Sequence of chain 1.I:
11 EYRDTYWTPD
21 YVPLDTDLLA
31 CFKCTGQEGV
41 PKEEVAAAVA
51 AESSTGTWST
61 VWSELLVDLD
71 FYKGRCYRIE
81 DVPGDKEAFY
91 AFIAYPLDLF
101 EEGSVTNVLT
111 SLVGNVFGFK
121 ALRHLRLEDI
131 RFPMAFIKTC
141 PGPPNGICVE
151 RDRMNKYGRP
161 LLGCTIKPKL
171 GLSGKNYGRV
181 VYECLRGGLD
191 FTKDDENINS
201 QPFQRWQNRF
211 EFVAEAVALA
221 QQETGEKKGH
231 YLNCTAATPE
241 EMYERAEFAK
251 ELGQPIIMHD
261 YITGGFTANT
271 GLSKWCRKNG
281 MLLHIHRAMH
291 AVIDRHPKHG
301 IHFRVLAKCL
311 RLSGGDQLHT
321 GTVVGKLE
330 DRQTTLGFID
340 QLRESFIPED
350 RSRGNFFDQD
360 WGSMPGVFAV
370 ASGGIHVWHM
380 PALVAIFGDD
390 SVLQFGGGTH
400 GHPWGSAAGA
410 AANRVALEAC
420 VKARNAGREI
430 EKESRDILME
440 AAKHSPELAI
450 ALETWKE

A small-molecule ligand and the protein it binds are described below.
Small molecule (SMILES): O=C(O)[C@@](O)(COP(=O)(O)O)[C@H](O)[C@H](O)COP(=O)(O)O

Sequence of chain 1.G:
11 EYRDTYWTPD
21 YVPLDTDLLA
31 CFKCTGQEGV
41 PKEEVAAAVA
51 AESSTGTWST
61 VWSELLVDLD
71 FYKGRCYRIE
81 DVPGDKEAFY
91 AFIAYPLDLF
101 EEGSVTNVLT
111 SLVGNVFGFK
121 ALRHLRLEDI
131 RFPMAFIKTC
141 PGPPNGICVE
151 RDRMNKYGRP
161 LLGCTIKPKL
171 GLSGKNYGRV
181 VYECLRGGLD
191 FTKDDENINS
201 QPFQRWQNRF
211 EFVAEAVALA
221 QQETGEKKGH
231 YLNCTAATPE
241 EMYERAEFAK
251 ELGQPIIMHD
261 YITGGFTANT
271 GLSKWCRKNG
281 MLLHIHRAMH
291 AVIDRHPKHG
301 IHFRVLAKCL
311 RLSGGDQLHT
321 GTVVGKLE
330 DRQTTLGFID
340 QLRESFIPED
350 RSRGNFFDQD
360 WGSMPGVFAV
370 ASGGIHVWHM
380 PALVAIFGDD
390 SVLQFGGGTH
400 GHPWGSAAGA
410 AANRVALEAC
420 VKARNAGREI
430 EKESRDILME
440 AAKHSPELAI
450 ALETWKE

Binding-site contacts:
Ligand atom C3 contacts residue GLY396 of chain 1.I at 4.2 Å.
Ligand atom O5P contacts residue PHE394 of chain 1.I at 2.4 Å.
Ligand atom O6P contacts residue LYS167 of chain 1.I at 3.3 Å.
Ligand atom O5 contacts residue GLY373 of chain 1.I at 3.2 Å (h-bond).
Ligand atom O5 contacts residue GLY395 of chain 1.I at 3.5 Å (h-bond).
Ligand atom O3 contacts residue GLY395 of chain 1.I at 4.0 Å.
Ligand atom O2P contacts residue TRP454 of chain 1.I at 2.4 Å (h-bond).
Ligand atom O2 contacts residue SER59 of chain 1.G at 2.8 Å (h-bond).
Ligand atom O5P contacts residue GLY395 of chain 1.I at 1.1 Å (h-bond).
Ligand atom C3 contacts residue GLY373 of chain 1.I at 3.7 Å.
Ligand atom O3 contacts residue GLY396 of chain 1.I at 2.9 Å (h-bond).
Ligand atom O1P contacts residue GLY400 of chain 1.I at 3.3 Å.
Ligand atom O1P contacts residue THR60 of chain 1.G at 4.2 Å.
Ligand atom O5P contacts residue GLY396 of chain 1.I at 2.4 Å (h-bond).
Ligand atom P1 contacts residue SER59 of chain 1.G at 3.9 Å.
Ligand atom O1P contacts residue GLY396 of chain 1.I at 2.8 Å (h-bond).
Ligand atom P1 contacts residue TRP454 of chain 1.I at 3.3 Å.
Ligand atom C2 contacts residue SER59 of chain 1.G at 3.9 Å.
Ligand atom P1 contacts residue GLY396 of chain 1.I at 3.6 Å.
Ligand atom O3 contacts residue GLY373 of chain 1.I at 3.9 Å.
Ligand atom O1 contacts residue SER59 of chain 1.G at 3.3 Å (h-bond).
Ligand atom O4P contacts residue GLY395 of chain 1.I at 2.9 Å.
Ligand atom C1 contacts residue SER59 of chain 1.G at 4.0 Å.
Ligand atom O3P contacts residue THR60 of chain 1.G at 4.1 Å.
Ligand atom O5P contacts residue GLY397 of chain 1.I at 4.2 Å.
Ligand atom P2 contacts residue GLY396 of chain 1.I at 3.2 Å.
Ligand atom O6P contacts residue GLY396 of chain 1.I at 3.2 Å (h-bond).
Ligand atom O1P contacts residue SER59 of chain 1.G at 3.7 Å.
Ligand atom O5 contacts residue GLY372 of chain 1.I at 4.1 Å.
Ligand atom O3 contacts residue GLY397 of chain 1.I at 3.9 Å.
Ligand atom C1 contacts residue GLY396 of chain 1.I at 3.9 Å.
Ligand atom P2 contacts residue GLY395 of chain 1.I at 2.3 Å.
Ligand atom O4P contacts residue PHE394 of chain 1.I at 3.9 Å.
Ligand atom O3P contacts residue TRP454 of chain 1.I at 3.1 Å (h-bond).
Ligand atom O2P contacts residue GLY396 of chain 1.I at 3.4 Å (h-bond).
Ligand atom C5 contacts residue GLY373 of chain 1.I at 3.8 Å.
Ligand atom O5 contacts residue GLY396 of chain 1.I at 3.8 Å.
Ligand atom P2 contacts residue PHE394 of chain 1.I at 3.7 Å.
Ligand atom O6P contacts residue GLY395 of chain 1.I at 2.6 Å.
Ligand atom O3P contacts residue SER59 of chain 1.G at 4.0 Å.